Binding-site contacts:
Ligand atom O7 contacts residue ASN88 of chain 1.K at 3.0 Å (h-bond).
Ligand atom C7 contacts residue ASN88 of chain 1.K at 3.1 Å.
Ligand atom N2 contacts residue ASN88 of chain 1.K at 2.9 Å (h-bond).
Ligand atom C1 contacts residue ASN88 of chain 1.K at 1.4 Å.
Ligand atom C8 contacts residue ASN88 of chain 1.K at 4.3 Å.
Ligand atom O5 contacts residue ASN88 of chain 1.K at 2.4 Å (h-bond).
Ligand atom C6 contacts residue ASN88 of chain 1.K at 4.2 Å.
Ligand atom C3 contacts residue ASN88 of chain 1.K at 3.8 Å.
Ligand atom C2 contacts residue ASN88 of chain 1.K at 2.4 Å.
Ligand atom C4 contacts residue ASN88 of chain 1.K at 4.2 Å.
Ligand atom C5 contacts residue ASN88 of chain 1.K at 3.7 Å.

This small molecule binds to this protein.
Small molecule (SMILES): CC(=O)N[C@@H]1[C@@H](O)[C@H](O)[C@@H](CO)O[C@H]1O

Sequence of chain 1.K:
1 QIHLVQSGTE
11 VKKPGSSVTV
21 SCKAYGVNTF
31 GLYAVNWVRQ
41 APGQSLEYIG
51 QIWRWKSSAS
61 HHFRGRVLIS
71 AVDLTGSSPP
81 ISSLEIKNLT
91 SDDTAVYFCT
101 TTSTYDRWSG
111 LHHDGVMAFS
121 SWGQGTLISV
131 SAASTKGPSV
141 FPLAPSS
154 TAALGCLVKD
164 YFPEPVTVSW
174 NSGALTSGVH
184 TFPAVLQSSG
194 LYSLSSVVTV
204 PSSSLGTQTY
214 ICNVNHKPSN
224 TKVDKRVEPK